Binding-site contacts:
Ligand atom OP1 contacts residue ARG88 of chain 1.C at 2.9 Å (salt-bridge).
Ligand atom N1 contacts residue THR86 of chain 1.C at 3.4 Å (h-bond).
Ligand atom C7 contacts residue TYR85 of chain 1.C at 3.3 Å (hydrophobic).
Ligand atom O2 contacts residue TRP55 of chain 1.C at 3.6 Å.
Ligand atom C2 contacts residue GLY87 of chain 1.C at 3.6 Å.
Ligand atom C6 contacts residue THR86 of chain 1.C at 3.1 Å.
Ligand atom C4' contacts residue TYR74 of chain 1.C at 3.6 Å (hydrophobic).
Ligand atom O2 contacts residue ARG88 of chain 1.C at 3.1 Å.
Ligand atom C7 contacts residue TYR74 of chain 1.C at 3.3 Å (hydrophobic).
Ligand atom C5 contacts residue TRP55 of chain 1.C at 3.6 Å (hydrophobic).
Ligand atom C7 contacts residue TRP55 of chain 1.C at 3.6 Å (hydrophobic).
Ligand atom C4 contacts residue PHE78 of chain 1.C at 3.5 Å (hydrophobic).
Ligand atom C2' contacts residue GLY87 of chain 1.C at 3.6 Å.
Ligand atom O2 contacts residue VAL38 of chain 1.C at 3.6 Å.
Ligand atom C3' contacts residue ARG88 of chain 1.C at 3.6 Å.
Ligand atom O4 contacts residue TYR85 of chain 1.C at 2.7 Å (h-bond).
Ligand atom O2 contacts residue HIS36 of chain 1.C at 3.4 Å.
Ligand atom C5' contacts residue TYR74 of chain 1.C at 3.5 Å (hydrophobic).
Ligand atom C2 contacts residue TRP55 of chain 1.C at 3.6 Å (hydrophobic).
Ligand atom O4 contacts residue TRP55 of chain 1.C at 3.3 Å (h-bond).
Ligand atom O3' contacts residue TYR74 of chain 1.C at 3.6 Å.
Ligand atom C2 contacts residue ARG88 of chain 1.C at 3.4 Å.
Ligand atom O4 contacts residue SER53 of chain 1.C at 3.3 Å (h-bond).
Ligand atom C2' contacts residue THR86 of chain 1.C at 3.5 Å.
Ligand atom OP2 contacts residue ARG88 of chain 1.C at 3.3 Å (salt-bridge).
Ligand atom C7 contacts residue THR86 of chain 1.C at 3.5 Å.
Ligand atom C4 contacts residue ASP56 of chain 1.C at 3.5 Å.
Ligand atom C4 contacts residue TRP55 of chain 1.C at 3.4 Å (hydrophobic).
Ligand atom O4 contacts residue ASP56 of chain 1.C at 3.3 Å (salt-bridge).
Ligand atom N3 contacts residue PHE78 of chain 1.C at 3.3 Å.
Ligand atom N3 contacts residue ARG88 of chain 1.C at 3.5 Å.
Ligand atom N3 contacts residue GLY87 of chain 1.C at 3.5 Å (h-bond).
Ligand atom N3 contacts residue ASP56 of chain 1.C at 2.9 Å (salt-bridge).
Ligand atom C4 contacts residue GLY87 of chain 1.C at 3.6 Å.
Ligand atom C2' contacts residue TYR74 of chain 1.C at 3.6 Å (hydrophobic).
Ligand atom C1' contacts residue THR86 of chain 1.C at 3.2 Å.
Ligand atom O5' contacts residue ARG88 of chain 1.C at 2.9 Å (salt-bridge).
Ligand atom C2' contacts residue ARG88 of chain 1.C at 3.6 Å.
Ligand atom C2 contacts residue PHE78 of chain 1.C at 3.6 Å (hydrophobic).
Ligand atom N3 contacts residue TRP55 of chain 1.C at 3.4 Å.

Sequence of chain 1.C:
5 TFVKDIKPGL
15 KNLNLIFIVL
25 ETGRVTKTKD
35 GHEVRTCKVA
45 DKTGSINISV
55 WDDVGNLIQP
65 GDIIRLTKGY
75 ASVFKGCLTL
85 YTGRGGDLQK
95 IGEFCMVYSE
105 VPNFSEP

This small molecule binds to this protein.
Small molecule (SMILES): Cc1cn([C@H]2C[C@H](O[P](=O)(O)OC[C@H]3O[C@@H](n4cc(C)c(=O)[nH]c4=O)C[C@@H]3O[P](=O)(O)OC[C@H]3O[C@@H](n4cc(C)c(=O)[nH]c4=O)C[C@@H]3O[P](=O)(O)OC[C@H]3O[C@@H](n4cc(C)c(=O)[nH]c4=O)C[C@@H]3O[P](=O)(O)OC[C@H]3O[C@@H](n4cc(C)c(=O)[nH]c4=O)C[C@@H]3O[P](=O)(O)OC[C@H]3O[C@@H](n4cc(C)c(=O)[nH]c4=O)C[C@@H]3O)[C@@H](COP(=O)=O)O2)c(=O)[nH]c1=O